Binding-site contacts:
Ligand atom O2 contacts residue HIS86 of chain 1.B at 3.5 Å (h-bond).
Ligand atom O4 contacts residue VAL206 of chain 1.B at 3.5 Å.
Ligand atom O3 contacts residue TRP47 of chain 1.B at 3.4 Å (h-bond).
Ligand atom O6 contacts residue TRP213 of chain 1.B at 3.3 Å (h-bond).
Ligand atom C4 contacts residue TRP213 of chain 1.B at 3.7 Å (hydrophobic).
Ligand atom C6 contacts residue TRP170 of chain 1.B at 4.1 Å (hydrophobic).
Ligand atom O3 contacts residue TRP213 of chain 1.B at 4.1 Å.
Ligand atom C4 contacts residue HIS36 of chain 1.B at 3.4 Å.
Ligand atom C2 contacts residue TRP47 of chain 1.B at 3.7 Å (hydrophobic).
Ligand atom C3 contacts residue GLU237 of chain 1.B at 3.5 Å.
Ligand atom O6 contacts residue ALA217 of chain 1.B at 3.5 Å.
Ligand atom C4 contacts residue VAL206 of chain 1.B at 4.1 Å (hydrophobic).
Ligand atom C5 contacts residue TRP213 of chain 1.B at 3.6 Å (hydrophobic).
Ligand atom C3 contacts residue TRP213 of chain 1.B at 3.9 Å (hydrophobic).
Ligand atom C3 contacts residue TRP290 of chain 1.B at 3.9 Å (hydrophobic).
Ligand atom C6 contacts residue ASP283 of chain 1.B at 3.1 Å.
Ligand atom C3 contacts residue TRP47 of chain 1.B at 4.0 Å (hydrophobic).
Ligand atom C6 contacts residue TRP290 of chain 1.B at 3.8 Å (hydrophobic).
Ligand atom O4 contacts residue HIS36 of chain 1.B at 2.6 Å (h-bond).
Ligand atom C3 contacts residue HIS85 of chain 1.B at 3.9 Å.
Ligand atom C6 contacts residue ASP283 of chain 1.B at 3.9 Å.
Ligand atom C2 contacts residue HIS86 of chain 1.B at 3.7 Å.
Ligand atom O4 contacts residue HIS85 of chain 1.B at 3.2 Å (h-bond).
Ligand atom O4 contacts residue TRP170 of chain 1.B at 3.7 Å.
Ligand atom C8 contacts residue TRP213 of chain 1.B at 3.8 Å (hydrophobic).
Ligand atom C6 contacts residue TRP213 of chain 1.B at 3.5 Å (hydrophobic).
Ligand atom O2 contacts residue TRP47 of chain 1.B at 2.6 Å (h-bond).
Ligand atom C4 contacts residue HIS85 of chain 1.B at 4.1 Å.
Ligand atom O3 contacts residue GLU237 of chain 1.B at 2.5 Å (salt-bridge).
Ligand atom C4 contacts residue TRP290 of chain 1.B at 3.7 Å (hydrophobic).
Ligand atom C6 contacts residue TRP170 of chain 1.B at 3.7 Å (hydrophobic).
Ligand atom O4 contacts residue TYR131 of chain 1.B at 3.7 Å.
Ligand atom O3 contacts residue VAL206 of chain 1.B at 4.0 Å.
Ligand atom C6 contacts residue PHE34 of chain 1.B at 4.1 Å (hydrophobic).
Ligand atom C6 contacts residue HIS36 of chain 1.B at 4.0 Å.
Ligand atom C8 contacts residue GLN258 of chain 1.B at 4.1 Å.
Ligand atom C6 contacts residue TRP47 of chain 1.B at 3.8 Å (hydrophobic).
Ligand atom O3 contacts residue HIS85 of chain 1.B at 3.0 Å (h-bond).
Ligand atom C5 contacts residue TRP290 of chain 1.B at 3.6 Å (hydrophobic).
Ligand atom O6 contacts residue ASP283 of chain 1.B at 2.6 Å (salt-bridge).

A protein and the small-molecule ligand that binds it are described below.
Small molecule (SMILES): CC(=O)N[C@@H]1[C@@H](O[C@@H]2O[C@H](CO)[C@H](O)[C@H](O)[C@H]2O)[C@H](O[C@@H]2O[C@@H](C)[C@@H](O)[C@@H](O)[C@@H]2O)[C@@H](CO)O[C@H]1O

Sequence of chain 1.B:
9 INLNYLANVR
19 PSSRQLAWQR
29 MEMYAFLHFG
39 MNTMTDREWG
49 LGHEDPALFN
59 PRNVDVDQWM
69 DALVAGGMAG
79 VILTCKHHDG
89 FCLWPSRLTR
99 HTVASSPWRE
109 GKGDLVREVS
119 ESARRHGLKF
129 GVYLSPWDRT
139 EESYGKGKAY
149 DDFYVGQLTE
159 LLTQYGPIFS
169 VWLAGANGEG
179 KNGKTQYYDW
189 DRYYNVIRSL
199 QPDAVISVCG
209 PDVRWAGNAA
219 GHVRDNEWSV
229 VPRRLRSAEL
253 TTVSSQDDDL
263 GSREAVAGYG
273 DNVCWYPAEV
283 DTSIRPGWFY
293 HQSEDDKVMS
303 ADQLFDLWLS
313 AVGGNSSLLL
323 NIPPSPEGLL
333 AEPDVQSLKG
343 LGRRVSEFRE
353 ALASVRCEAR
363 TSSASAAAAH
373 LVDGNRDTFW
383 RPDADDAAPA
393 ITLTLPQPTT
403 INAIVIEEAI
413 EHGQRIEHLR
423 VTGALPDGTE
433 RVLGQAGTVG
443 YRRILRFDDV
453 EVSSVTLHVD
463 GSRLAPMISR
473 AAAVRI